Binding-site contacts:
Ligand atom O5 contacts residue ARG154 of chain 1.L at 3.0 Å (salt-bridge).
Ligand atom C1 contacts residue ASN159 of chain 1.L at 1.4 Å.
Ligand atom C6 contacts residue ARG154 of chain 1.L at 3.9 Å.
Ligand atom O7 contacts residue ASN159 of chain 1.L at 3.1 Å (h-bond).
Ligand atom C7 contacts residue ASN159 of chain 1.L at 3.3 Å.
Ligand atom C1 contacts residue ARG154 of chain 1.L at 3.6 Å.
Ligand atom N2 contacts residue ASN159 of chain 1.L at 2.9 Å (h-bond).
Ligand atom C3 contacts residue ASN159 of chain 1.L at 3.8 Å.
Ligand atom C8 contacts residue ASN159 of chain 1.L at 3.6 Å.
Ligand atom C4 contacts residue ASN159 of chain 1.L at 4.2 Å.
Ligand atom C5 contacts residue ASN159 of chain 1.L at 3.6 Å.
Ligand atom C5 contacts residue ARG154 of chain 1.L at 3.8 Å.
Ligand atom O5 contacts residue ASN159 of chain 1.L at 2.4 Å (h-bond).
Ligand atom C2 contacts residue ASN159 of chain 1.L at 2.5 Å.

A small-molecule ligand and the protein it binds are described below.
Small molecule (SMILES): CC(=O)N[C@@H]1[C@@H](O)[C@H](O)[C@@H](CO)O[C@H]1O

Sequence of chain 1.L:
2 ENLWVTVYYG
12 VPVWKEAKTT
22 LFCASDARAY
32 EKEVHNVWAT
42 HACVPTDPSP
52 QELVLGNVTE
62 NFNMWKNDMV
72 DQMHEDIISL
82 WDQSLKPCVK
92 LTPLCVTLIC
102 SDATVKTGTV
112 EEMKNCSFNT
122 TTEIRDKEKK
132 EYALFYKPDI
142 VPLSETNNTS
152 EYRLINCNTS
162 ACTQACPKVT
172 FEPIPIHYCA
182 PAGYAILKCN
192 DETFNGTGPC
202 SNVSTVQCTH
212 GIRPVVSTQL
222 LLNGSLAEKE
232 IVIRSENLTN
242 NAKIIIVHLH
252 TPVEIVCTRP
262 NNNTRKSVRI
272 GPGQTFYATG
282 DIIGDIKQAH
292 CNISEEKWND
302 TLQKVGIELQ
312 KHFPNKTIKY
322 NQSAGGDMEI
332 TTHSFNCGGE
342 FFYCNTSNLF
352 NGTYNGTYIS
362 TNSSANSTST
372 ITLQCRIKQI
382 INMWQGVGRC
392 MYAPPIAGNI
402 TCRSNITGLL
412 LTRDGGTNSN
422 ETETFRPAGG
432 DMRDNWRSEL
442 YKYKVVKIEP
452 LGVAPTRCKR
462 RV